The small molecule below binds the protein below.
Small molecule (SMILES): CO[C@H]1O[C@H](CO)[C@H](O)[C@H](O)[C@H]1O

Binding-site contacts:
Ligand atom C5 contacts residue ASP125 of chain 1.G at 3.8 Å.
Ligand atom C6 contacts residue ASP125 of chain 1.G at 3.0 Å.
Ligand atom O6 contacts residue GLY121 of chain 1.G at 3.6 Å.
Ligand atom C5 contacts residue TYR78 of chain 1.G at 3.7 Å (hydrophobic).
Ligand atom O6 contacts residue ASP125 of chain 1.G at 2.7 Å (salt-bridge).
Ligand atom O4 contacts residue ASP125 of chain 1.G at 2.9 Å (salt-bridge).
Ligand atom C2 contacts residue PHE47 of chain 1.G at 4.3 Å (hydrophobic).
Ligand atom O5 contacts residue GLY121 of chain 1.G at 4.0 Å.
Ligand atom O6 contacts residue TRP123 of chain 1.G at 2.9 Å (h-bond).
Ligand atom O6 contacts residue VAL80 of chain 1.G at 3.9 Å.
Ligand atom O3 contacts residue GLY1 of chain 1.G at 3.1 Å (h-bond).
Ligand atom C5 contacts residue TYR122 of chain 1.G at 4.1 Å (hydrophobic).
Ligand atom C4 contacts residue GLY1 of chain 1.G at 3.7 Å.
Ligand atom C6 contacts residue TYR78 of chain 1.G at 3.9 Å (hydrophobic).
Ligand atom O4 contacts residue GLY1 of chain 1.G at 2.7 Å (h-bond).
Ligand atom C7 contacts residue TYR122 of chain 1.G at 3.7 Å (hydrophobic).
Ligand atom C7 contacts residue TYR78 of chain 1.G at 3.5 Å (hydrophobic).
Ligand atom C3 contacts residue TYR78 of chain 1.G at 3.9 Å (hydrophobic).
Ligand atom C6 contacts residue VAL80 of chain 1.G at 3.8 Å (hydrophobic).
Ligand atom O1 contacts residue TYR122 of chain 1.G at 4.2 Å.
Ligand atom C6 contacts residue TYR122 of chain 1.G at 4.0 Å (hydrophobic).
Ligand atom C4 contacts residue ASP125 of chain 1.G at 3.5 Å.
Ligand atom O5 contacts residue TYR122 of chain 1.G at 3.1 Å (h-bond).
Ligand atom C2 contacts residue GLY1 of chain 1.G at 4.2 Å.
Ligand atom O6 contacts residue TYR122 of chain 1.G at 3.0 Å (h-bond).
Ligand atom O4 contacts residue TYR122 of chain 1.G at 4.3 Å.
Ligand atom C4 contacts residue TYR78 of chain 1.G at 4.0 Å (hydrophobic).
Ligand atom O1 contacts residue TYR78 of chain 1.G at 3.5 Å.
Ligand atom C3 contacts residue GLY1 of chain 1.G at 3.9 Å.
Ligand atom C1 contacts residue TYR122 of chain 1.G at 3.7 Å (hydrophobic).
Ligand atom C6 contacts residue TRP123 of chain 1.G at 3.8 Å (hydrophobic).
Ligand atom O4 contacts residue GLY121 of chain 1.G at 3.5 Å.

Sequence of chain 1.G:
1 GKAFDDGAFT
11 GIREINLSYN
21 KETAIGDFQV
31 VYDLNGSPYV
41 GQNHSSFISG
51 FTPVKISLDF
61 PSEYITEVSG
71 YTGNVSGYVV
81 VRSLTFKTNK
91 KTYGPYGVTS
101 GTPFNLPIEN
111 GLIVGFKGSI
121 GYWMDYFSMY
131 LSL